Sequence of chain 1.D:
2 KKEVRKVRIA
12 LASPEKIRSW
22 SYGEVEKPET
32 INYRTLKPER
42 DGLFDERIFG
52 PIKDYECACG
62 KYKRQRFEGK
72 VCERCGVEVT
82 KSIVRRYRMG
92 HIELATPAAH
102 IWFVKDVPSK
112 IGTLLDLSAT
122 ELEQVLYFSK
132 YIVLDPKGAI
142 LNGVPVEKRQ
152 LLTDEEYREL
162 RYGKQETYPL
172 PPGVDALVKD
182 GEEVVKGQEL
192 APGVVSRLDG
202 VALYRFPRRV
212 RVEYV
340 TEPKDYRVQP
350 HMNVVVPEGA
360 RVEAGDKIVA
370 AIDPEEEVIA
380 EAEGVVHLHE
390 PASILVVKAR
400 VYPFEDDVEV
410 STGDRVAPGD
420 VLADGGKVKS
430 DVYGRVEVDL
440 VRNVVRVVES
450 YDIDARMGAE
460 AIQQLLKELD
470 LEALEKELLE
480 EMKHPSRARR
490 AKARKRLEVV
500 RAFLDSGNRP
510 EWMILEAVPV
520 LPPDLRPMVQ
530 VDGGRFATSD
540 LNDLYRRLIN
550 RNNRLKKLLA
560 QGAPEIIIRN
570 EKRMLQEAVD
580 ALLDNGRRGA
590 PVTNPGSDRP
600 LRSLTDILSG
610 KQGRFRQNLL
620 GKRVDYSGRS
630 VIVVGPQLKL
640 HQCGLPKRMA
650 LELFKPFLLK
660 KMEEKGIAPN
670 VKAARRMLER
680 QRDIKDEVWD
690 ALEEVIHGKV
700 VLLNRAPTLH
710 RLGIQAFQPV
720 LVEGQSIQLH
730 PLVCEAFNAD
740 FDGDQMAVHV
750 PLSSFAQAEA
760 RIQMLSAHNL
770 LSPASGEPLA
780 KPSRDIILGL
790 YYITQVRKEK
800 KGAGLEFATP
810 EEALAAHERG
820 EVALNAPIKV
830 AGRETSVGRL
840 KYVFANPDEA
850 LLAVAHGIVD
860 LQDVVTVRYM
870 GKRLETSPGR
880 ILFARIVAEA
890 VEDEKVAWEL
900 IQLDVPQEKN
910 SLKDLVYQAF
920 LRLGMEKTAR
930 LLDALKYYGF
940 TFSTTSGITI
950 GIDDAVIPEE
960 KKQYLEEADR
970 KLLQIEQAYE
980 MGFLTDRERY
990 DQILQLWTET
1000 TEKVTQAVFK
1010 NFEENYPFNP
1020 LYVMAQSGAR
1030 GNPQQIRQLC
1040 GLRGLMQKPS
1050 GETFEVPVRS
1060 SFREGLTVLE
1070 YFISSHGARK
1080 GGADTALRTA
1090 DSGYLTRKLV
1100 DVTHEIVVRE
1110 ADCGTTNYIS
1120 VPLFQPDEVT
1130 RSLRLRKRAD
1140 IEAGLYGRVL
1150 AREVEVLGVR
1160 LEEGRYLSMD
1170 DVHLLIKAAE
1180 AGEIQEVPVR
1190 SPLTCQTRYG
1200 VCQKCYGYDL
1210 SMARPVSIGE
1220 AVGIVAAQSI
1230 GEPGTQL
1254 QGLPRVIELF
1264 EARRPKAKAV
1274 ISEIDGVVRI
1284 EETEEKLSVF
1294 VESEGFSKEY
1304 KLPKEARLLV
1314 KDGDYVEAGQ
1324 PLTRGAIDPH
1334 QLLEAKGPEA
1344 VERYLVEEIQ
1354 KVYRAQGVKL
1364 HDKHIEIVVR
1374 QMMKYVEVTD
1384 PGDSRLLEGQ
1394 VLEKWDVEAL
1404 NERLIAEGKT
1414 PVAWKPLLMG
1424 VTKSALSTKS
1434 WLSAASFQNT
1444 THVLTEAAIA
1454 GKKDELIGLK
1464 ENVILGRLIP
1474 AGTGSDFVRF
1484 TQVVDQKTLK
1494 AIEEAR

This protein binds this small molecule.
Small molecule (SMILES): Nc1ccn([C@@H]2O[C@H](CO[P](=O)(O)O[C@H]3[C@@H](O)[C@H](n4cnc5c(=O)nc(N)[nH]c54)O[C@@H]3CO[P](=O)(O)O[C@H]3[C@@H](O)[C@H](n4ccc(=O)[nH]c4=O)O[C@@H]3CO[P](=O)(O)O[C@H]3[C@@H](O)[C@H](n4cnc5c(=O)nc(N)[nH]c54)O[C@@H]3CO[P](=O)(O)O[C@H]3[C@@H](O)[C@H](n4ccc(=O)[nH]c4=O)O[C@@H]3CO[P](=O)(O)O[C@H]3[C@@H](O)[C@H](n4cnc5c(=O)nc(N)[nH]c54)O[C@@H]3CO[P](=O)(O)O[C@H]3[C@@H](O)[C@H](n4ccc(=O)[nH]c4=O)O[C@@H]3CO[P](=O)(O)O[C@H]3[C@@H](O)[C@H](n4cnc5c(N)ncnc54)O[C@@H]3COP(=O)=O)[C@@H](O[P](=O)(O)OC[C@H]3O[C@@H](n4ccc(=O)[nH]c4=O)[C@H](O)[C@@H]3O)[C@H]2O)c(=O)n1

Binding-site contacts:
Ligand atom OP2 contacts residue GLU445 of chain 1.C at 3.8 Å.
Ligand atom OP1 contacts residue LYS846 of chain 1.C at 2.0 Å (salt-bridge).
Ligand atom OP1 contacts residue ARG405 of chain 1.C at 3.7 Å.
Ligand atom C4' contacts residue LYS838 of chain 1.C at 3.9 Å.
Ligand atom C4' contacts residue GLN390 of chain 1.C at 3.4 Å.
Ligand atom O3' contacts residue LYS838 of chain 1.C at 3.0 Å (salt-bridge).
Ligand atom C4' contacts residue HIS999 of chain 1.C at 3.3 Å.
Ligand atom P contacts residue LYS838 of chain 1.C at 3.9 Å.
Ligand atom OP1 contacts residue GLN567 of chain 1.C at 3.6 Å (h-bond).
Ligand atom O3' contacts residue MG1 of chain 1.K at 2.2 Å.
Ligand atom C5' contacts residue HIS999 of chain 1.C at 3.9 Å.
Ligand atom OP1 contacts residue GLN390 of chain 1.C at 3.3 Å (h-bond).
Ligand atom OP1 contacts residue ASN448 of chain 1.C at 3.8 Å.
Ligand atom O3' contacts residue GLN390 of chain 1.C at 3.5 Å.
Ligand atom OP1 contacts residue LYS838 of chain 1.C at 3.5 Å (salt-bridge).
Ligand atom O2' contacts residue ASP743 of chain 1.D at 3.5 Å (salt-bridge).
Ligand atom OP1 contacts residue ASN563 of chain 1.C at 3.3 Å (h-bond).
Ligand atom C5' contacts residue MG1 of chain 1.K at 3.9 Å.
Ligand atom C5' contacts residue ASP743 of chain 1.D at 3.6 Å.
Ligand atom OP1 contacts residue PRO444 of chain 1.C at 3.6 Å.
Ligand atom O2' contacts residue HIS999 of chain 1.C at 3.7 Å.
Ligand atom OP1 contacts residue ARG409 of chain 1.C at 3.6 Å.
Ligand atom OP1 contacts residue ILE452 of chain 1.C at 3.8 Å.
Ligand atom OP2 contacts residue ASN448 of chain 1.C at 3.8 Å.
Ligand atom O3' contacts residue GLN567 of chain 1.C at 3.7 Å.
Ligand atom O2' contacts residue GLN390 of chain 1.C at 3.2 Å.
Ligand atom C5' contacts residue GLN390 of chain 1.C at 3.5 Å.
Ligand atom O2' contacts residue GLN393 of chain 1.C at 3.1 Å.
Ligand atom C4' contacts residue MG1 of chain 1.K at 3.9 Å.
Ligand atom O3' contacts residue LYS846 of chain 1.C at 3.9 Å.
Ligand atom OP2 contacts residue LYS846 of chain 1.C at 3.1 Å (salt-bridge).
Ligand atom O4' contacts residue HIS999 of chain 1.C at 3.5 Å (h-bond).
Ligand atom O3' contacts residue ASP743 of chain 1.D at 3.1 Å (salt-bridge).
Ligand atom OP2 contacts residue ILE1016 of chain 1.C at 3.9 Å.
Ligand atom OP1 contacts residue ASP741 of chain 1.D at 3.9 Å.
Ligand atom C3' contacts residue LYS838 of chain 1.C at 4.0 Å.
Ligand atom C3' contacts residue MG1 of chain 1.K at 3.4 Å.
Ligand atom P contacts residue LYS846 of chain 1.C at 2.9 Å.
Ligand atom O2' contacts residue ARG704 of chain 1.D at 3.5 Å (salt-bridge).
Ligand atom C4' contacts residue ASP743 of chain 1.D at 3.4 Å.

Sequence of chain 1.C:
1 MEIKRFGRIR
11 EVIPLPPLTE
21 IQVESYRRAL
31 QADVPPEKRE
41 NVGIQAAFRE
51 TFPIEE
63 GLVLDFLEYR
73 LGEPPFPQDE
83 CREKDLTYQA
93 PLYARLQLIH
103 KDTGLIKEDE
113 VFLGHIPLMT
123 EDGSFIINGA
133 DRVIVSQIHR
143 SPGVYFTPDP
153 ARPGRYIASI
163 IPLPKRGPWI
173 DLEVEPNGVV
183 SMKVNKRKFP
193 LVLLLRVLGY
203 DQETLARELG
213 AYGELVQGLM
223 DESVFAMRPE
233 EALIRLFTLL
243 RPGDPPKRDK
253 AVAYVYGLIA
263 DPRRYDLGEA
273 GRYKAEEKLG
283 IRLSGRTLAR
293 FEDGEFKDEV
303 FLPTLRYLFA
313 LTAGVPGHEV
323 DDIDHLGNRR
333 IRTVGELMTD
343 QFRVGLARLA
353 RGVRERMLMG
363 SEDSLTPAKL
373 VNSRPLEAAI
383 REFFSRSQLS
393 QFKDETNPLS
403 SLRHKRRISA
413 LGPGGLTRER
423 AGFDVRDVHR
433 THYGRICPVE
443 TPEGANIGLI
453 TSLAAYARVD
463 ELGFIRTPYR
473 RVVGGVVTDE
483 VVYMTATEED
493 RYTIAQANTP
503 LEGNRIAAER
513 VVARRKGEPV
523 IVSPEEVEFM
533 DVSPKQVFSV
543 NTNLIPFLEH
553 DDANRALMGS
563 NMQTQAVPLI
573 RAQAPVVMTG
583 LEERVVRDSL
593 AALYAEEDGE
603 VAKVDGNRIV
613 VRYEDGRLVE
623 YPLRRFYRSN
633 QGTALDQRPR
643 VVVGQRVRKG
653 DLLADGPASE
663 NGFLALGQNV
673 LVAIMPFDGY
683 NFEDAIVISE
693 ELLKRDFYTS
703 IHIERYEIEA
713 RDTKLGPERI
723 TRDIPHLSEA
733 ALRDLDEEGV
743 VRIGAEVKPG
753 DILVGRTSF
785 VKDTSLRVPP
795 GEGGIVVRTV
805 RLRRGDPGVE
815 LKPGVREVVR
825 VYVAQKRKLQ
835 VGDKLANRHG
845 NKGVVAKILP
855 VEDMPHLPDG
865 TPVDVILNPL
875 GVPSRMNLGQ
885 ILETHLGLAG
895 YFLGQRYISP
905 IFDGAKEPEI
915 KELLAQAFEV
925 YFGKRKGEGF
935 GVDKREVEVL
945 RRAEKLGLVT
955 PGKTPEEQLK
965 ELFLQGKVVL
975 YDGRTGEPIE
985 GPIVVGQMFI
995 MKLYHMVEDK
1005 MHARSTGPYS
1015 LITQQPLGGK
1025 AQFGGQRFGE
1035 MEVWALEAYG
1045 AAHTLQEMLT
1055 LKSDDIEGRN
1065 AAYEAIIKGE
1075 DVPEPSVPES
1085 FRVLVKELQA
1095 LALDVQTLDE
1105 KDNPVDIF